Binding-site contacts:
Ligand atom C8 contacts residue ILE292 of chain 1.I at 4.2 Å (hydrophobic).
Ligand atom O5 contacts residue ILE291 of chain 1.I at 4.0 Å.
Ligand atom N2 contacts residue ASN271 of chain 1.I at 3.1 Å (h-bond).
Ligand atom O7 contacts residue GLY293 of chain 1.I at 4.1 Å.
Ligand atom C8 contacts residue ASN271 of chain 1.I at 4.0 Å.
Ligand atom O5 contacts residue ASN271 of chain 1.I at 2.4 Å (h-bond).
Ligand atom C1 contacts residue ASN271 of chain 1.I at 1.4 Å.
Ligand atom C2 contacts residue ASN271 of chain 1.I at 2.6 Å.
Ligand atom C5 contacts residue ASN271 of chain 1.I at 3.5 Å.
Ligand atom C7 contacts residue PHE62 of chain 1.K at 4.4 Å (hydrophobic).
Ligand atom C7 contacts residue ILE292 of chain 1.I at 3.9 Å (hydrophobic).
Ligand atom C8 contacts residue VAL410 of chain 1.I at 3.9 Å (hydrophobic).
Ligand atom O7 contacts residue ASN271 of chain 1.I at 3.5 Å (h-bond).
Ligand atom C6 contacts residue THR273 of chain 1.I at 4.2 Å.
Ligand atom C8 contacts residue PHE62 of chain 1.K at 4.3 Å (hydrophobic).
Ligand atom C3 contacts residue ASN271 of chain 1.I at 4.0 Å.
Ligand atom C7 contacts residue ASN271 of chain 1.I at 3.4 Å.
Ligand atom O7 contacts residue PHE62 of chain 1.K at 3.7 Å.
Ligand atom C1 contacts residue ILE291 of chain 1.I at 4.1 Å (hydrophobic).
Ligand atom O7 contacts residue ILE292 of chain 1.I at 3.1 Å (h-bond).
Ligand atom O6 contacts residue THR273 of chain 1.I at 3.3 Å.
Ligand atom C4 contacts residue ASN271 of chain 1.I at 4.3 Å.
Ligand atom O6 contacts residue ASN272 of chain 1.I at 3.9 Å.

Sequence of chain 1.I:
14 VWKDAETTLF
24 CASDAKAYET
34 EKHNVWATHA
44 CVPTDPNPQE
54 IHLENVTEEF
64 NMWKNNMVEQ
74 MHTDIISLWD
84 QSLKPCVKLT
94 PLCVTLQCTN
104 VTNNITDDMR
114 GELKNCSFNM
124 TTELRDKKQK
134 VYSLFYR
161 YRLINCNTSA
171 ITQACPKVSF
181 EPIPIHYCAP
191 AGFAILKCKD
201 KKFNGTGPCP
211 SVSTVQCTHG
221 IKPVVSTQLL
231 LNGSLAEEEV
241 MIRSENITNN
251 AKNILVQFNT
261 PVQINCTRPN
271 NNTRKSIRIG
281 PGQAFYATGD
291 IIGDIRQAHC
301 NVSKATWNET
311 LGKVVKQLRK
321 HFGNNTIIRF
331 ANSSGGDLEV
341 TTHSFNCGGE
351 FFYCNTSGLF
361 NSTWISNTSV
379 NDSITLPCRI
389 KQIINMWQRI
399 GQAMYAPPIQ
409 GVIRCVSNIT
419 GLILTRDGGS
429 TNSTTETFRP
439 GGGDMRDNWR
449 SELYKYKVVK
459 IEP

Sequence of chain 1.K:
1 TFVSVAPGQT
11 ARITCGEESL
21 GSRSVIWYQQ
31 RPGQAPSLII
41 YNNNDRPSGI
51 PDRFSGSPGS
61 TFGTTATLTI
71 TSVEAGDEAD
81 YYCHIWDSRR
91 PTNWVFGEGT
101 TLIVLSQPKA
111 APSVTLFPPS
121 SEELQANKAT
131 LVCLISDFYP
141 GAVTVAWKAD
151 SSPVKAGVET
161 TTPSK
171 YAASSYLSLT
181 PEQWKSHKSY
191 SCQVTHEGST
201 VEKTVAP

The small molecule below binds the protein below.
Small molecule (SMILES): CC(=O)N[C@H]1[C@H](O[C@H]2[C@H](O)[C@@H](NC(C)=O)CO[C@@H]2CO)O[C@H](CO)[C@@H](O[C@@H]2O[C@H](CO[C@H]3O[C@H](CO[C@H]4O[C@H](CO)[C@@H](O)[C@H](O)[C@@H]4O)[C@@H](O)[C@H](O[C@H]4O[C@H](CO)[C@@H](O)[C@H](O)[C@@H]4O)[C@@H]3O)[C@@H](O)[C@H](O[C@H]3O[C@H](CO)[C@@H](O)[C@H](O)[C@@H]3O)[C@@H]2O)[C@@H]1O